Sequence of chain 3.A:
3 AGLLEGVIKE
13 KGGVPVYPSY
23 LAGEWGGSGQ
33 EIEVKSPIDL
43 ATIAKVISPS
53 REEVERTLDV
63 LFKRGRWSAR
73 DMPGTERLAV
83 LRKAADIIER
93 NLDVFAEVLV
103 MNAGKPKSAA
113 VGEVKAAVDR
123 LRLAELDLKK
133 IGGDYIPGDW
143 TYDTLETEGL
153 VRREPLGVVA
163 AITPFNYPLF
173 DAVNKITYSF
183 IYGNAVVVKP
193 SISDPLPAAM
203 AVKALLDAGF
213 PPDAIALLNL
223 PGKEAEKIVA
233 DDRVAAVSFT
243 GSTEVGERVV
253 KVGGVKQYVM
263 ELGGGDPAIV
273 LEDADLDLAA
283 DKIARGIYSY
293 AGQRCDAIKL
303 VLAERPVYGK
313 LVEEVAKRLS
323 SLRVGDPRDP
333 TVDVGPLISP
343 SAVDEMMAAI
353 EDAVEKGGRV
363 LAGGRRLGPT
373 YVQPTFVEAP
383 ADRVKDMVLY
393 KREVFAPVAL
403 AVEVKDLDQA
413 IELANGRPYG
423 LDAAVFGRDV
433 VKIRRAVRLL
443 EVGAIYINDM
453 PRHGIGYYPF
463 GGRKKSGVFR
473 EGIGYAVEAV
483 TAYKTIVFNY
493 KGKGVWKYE

Binding-site contacts:
Ligand atom O6 contacts residue ARG155 of chain 3.A at 2.8 Å (salt-bridge).
Ligand atom O4 contacts residue ASP141 of chain 1.A at 2.8 Å (salt-bridge).
Ligand atom O5 contacts residue ARG154 of chain 3.A at 3.5 Å (salt-bridge).
Ligand atom O3P contacts residue ARG72 of chain 3.A at 3.2 Å (salt-bridge).
Ligand atom O4 contacts residue TRP142 of chain 1.A at 2.8 Å (h-bond).
Ligand atom O4 contacts residue PRO139 of chain 1.A at 3.4 Å.
Ligand atom O3 contacts residue ASP141 of chain 1.A at 2.5 Å (salt-bridge).
Ligand atom O5 contacts residue ARG155 of chain 3.A at 3.4 Å (salt-bridge).
Ligand atom C5 contacts residue ARG154 of chain 3.A at 4.0 Å.
Ligand atom O3 contacts residue ARG79 of chain 3.A at 2.8 Å (salt-bridge).
Ligand atom P contacts residue ARG440 of chain 4.A at 3.8 Å.
Ligand atom O1P contacts residue ARG440 of chain 4.A at 4.1 Å.
Ligand atom C2 contacts residue TYR184 of chain 3.A at 3.9 Å (hydrophobic).
Ligand atom C1 contacts residue PRO157 of chain 3.A at 3.7 Å (hydrophobic).
Ligand atom C5 contacts residue PRO139 of chain 1.A at 4.0 Å (hydrophobic).
Ligand atom C6 contacts residue ARG155 of chain 3.A at 3.5 Å.
Ligand atom C4 contacts residue ASP141 of chain 1.A at 3.7 Å.
Ligand atom O4 contacts residue ILE133 of chain 3.A at 3.8 Å.
Ligand atom C3 contacts residue ASP141 of chain 1.A at 3.2 Å.
Ligand atom O3 contacts residue TRP142 of chain 1.A at 3.6 Å.
Ligand atom O6 contacts residue ARG154 of chain 3.A at 3.2 Å.
Ligand atom O2P contacts residue ARG72 of chain 3.A at 2.4 Å (salt-bridge).
Ligand atom O1 contacts residue ARG72 of chain 3.A at 4.0 Å.
Ligand atom O1P contacts residue TRP498 of chain 1.A at 3.1 Å (h-bond).
Ligand atom O2 contacts residue ARG72 of chain 3.A at 3.8 Å.
Ligand atom C3 contacts residue ARG79 of chain 3.A at 4.0 Å.
Ligand atom O3P contacts residue ARG440 of chain 4.A at 2.6 Å (salt-bridge).
Ligand atom C4 contacts residue TRP142 of chain 1.A at 4.0 Å (hydrophobic).
Ligand atom O2P contacts residue ARG154 of chain 3.A at 3.6 Å.
Ligand atom C6 contacts residue PRO139 of chain 1.A at 3.9 Å (hydrophobic).
Ligand atom C2 contacts residue ARG79 of chain 3.A at 3.8 Å.
Ligand atom P contacts residue ARG72 of chain 3.A at 3.7 Å.
Ligand atom P contacts residue ARG154 of chain 3.A at 3.6 Å.
Ligand atom O3P contacts residue TRP498 of chain 1.A at 3.3 Å (h-bond).
Ligand atom O2P contacts residue GLU156 of chain 3.A at 3.4 Å.
Ligand atom O1P contacts residue ARG154 of chain 3.A at 2.8 Å (salt-bridge).
Ligand atom C6 contacts residue ARG154 of chain 3.A at 4.1 Å.
Ligand atom O2 contacts residue ARG79 of chain 3.A at 2.8 Å (salt-bridge).
Ligand atom C4 contacts residue ILE133 of chain 3.A at 3.8 Å (hydrophobic).
Ligand atom P contacts residue TRP498 of chain 1.A at 3.9 Å.

The small molecule below binds the protein below.
Small molecule (SMILES): O=P(O)(O)O[C@H]1O[C@H](CO)[C@@H](O)[C@H](O)[C@H]1O

Sequence of chain 4.A:
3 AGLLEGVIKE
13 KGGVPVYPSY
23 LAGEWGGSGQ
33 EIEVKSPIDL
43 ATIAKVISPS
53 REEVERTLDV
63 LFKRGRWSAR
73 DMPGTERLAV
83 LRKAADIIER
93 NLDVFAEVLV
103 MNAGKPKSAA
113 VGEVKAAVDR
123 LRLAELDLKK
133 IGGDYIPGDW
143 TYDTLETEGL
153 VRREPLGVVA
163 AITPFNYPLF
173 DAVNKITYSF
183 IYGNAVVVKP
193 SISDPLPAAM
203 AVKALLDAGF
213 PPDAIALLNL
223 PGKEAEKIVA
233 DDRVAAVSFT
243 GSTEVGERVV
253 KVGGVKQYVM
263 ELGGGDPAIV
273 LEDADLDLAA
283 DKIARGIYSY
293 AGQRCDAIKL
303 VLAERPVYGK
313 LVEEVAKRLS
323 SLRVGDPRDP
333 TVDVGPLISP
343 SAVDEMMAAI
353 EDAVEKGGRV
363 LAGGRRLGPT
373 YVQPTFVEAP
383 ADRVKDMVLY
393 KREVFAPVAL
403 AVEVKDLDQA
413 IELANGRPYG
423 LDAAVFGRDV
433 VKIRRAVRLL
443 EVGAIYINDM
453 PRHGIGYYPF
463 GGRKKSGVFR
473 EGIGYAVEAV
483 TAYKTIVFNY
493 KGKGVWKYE

Sequence of chain 1.A:
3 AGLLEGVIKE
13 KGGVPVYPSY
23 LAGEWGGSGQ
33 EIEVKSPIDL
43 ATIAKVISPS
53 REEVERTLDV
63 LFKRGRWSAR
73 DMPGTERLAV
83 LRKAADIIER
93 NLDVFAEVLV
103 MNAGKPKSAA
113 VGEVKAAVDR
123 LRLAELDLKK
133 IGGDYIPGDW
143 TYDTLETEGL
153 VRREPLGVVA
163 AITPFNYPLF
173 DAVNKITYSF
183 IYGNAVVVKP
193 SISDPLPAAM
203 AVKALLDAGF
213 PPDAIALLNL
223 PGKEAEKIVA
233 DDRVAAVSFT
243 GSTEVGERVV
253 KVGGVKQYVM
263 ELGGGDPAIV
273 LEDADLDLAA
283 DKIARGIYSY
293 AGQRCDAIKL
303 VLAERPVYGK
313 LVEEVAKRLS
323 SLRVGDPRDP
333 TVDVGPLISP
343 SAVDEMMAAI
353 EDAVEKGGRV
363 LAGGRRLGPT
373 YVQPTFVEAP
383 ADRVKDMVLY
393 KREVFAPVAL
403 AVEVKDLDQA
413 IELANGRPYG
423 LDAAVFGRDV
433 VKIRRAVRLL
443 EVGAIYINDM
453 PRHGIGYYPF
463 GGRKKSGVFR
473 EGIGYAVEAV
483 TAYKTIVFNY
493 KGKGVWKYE